Sequence of chain 1.B:
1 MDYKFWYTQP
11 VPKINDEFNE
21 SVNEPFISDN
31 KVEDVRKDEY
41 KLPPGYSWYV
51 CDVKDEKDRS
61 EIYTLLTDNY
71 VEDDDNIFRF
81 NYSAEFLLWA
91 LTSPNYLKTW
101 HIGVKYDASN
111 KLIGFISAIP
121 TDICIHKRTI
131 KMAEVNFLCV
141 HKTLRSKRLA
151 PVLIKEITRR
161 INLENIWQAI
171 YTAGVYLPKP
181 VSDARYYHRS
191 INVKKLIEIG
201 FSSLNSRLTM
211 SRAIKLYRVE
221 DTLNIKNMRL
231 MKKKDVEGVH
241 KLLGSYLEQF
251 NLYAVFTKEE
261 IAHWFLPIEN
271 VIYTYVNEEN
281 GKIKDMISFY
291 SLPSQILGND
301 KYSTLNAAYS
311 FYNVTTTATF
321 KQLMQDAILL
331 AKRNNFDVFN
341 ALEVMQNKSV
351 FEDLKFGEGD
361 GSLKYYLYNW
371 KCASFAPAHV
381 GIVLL

Binding-site contacts:
Ligand atom C12 contacts residue LEU363 of chain 1.B at 3.6 Å (hydrophobic).
Ligand atom C1 contacts residue TYR186 of chain 1.B at 3.5 Å (hydrophobic).
Ligand atom C10 contacts residue PHE80 of chain 1.B at 3.7 Å (hydrophobic).
Ligand atom C20 contacts residue PHE80 of chain 1.B at 3.5 Å (hydrophobic).
Ligand atom C21 contacts residue PHE80 of chain 1.B at 3.7 Å (hydrophobic).
Ligand atom C11 contacts residue LEU385 of chain 1.B at 3.3 Å (hydrophobic).
Ligand atom C22 contacts residue GLU72 of chain 1.B at 3.5 Å.
Ligand atom C6 contacts residue TYR309 of chain 1.B at 3.7 Å (hydrophobic).
Ligand atom O2 contacts residue TYR186 of chain 1.B at 3.5 Å.
Ligand atom C21 contacts residue GLU72 of chain 1.B at 3.5 Å.
Ligand atom C10 contacts residue LEU385 of chain 1.B at 3.3 Å (hydrophobic).
Ligand atom C21 contacts residue ASP73 of chain 1.B at 3.4 Å.
Ligand atom C22 contacts residue ASP73 of chain 1.B at 3.4 Å.
Ligand atom C4 contacts residue TYR186 of chain 1.B at 3.2 Å (hydrophobic).
Ligand atom C9 contacts residue LEU385 of chain 1.B at 3.3 Å (hydrophobic).
Ligand atom O contacts residue HIS188 of chain 1.B at 3.6 Å.
Ligand atom C21 contacts residue VAL71 of chain 1.B at 3.5 Å (hydrophobic).
Ligand atom C3 contacts residue TYR186 of chain 1.B at 3.3 Å (hydrophobic).
Ligand atom C18 contacts residue ASP73 of chain 1.B at 3.5 Å.
Ligand atom C14 contacts residue TYR186 of chain 1.B at 3.5 Å (hydrophobic).
Ligand atom N contacts residue LEU385 of chain 1.B at 3.1 Å (h-bond).
Ligand atom C4 contacts residue TYR309 of chain 1.B at 3.5 Å (hydrophobic).
Ligand atom C12 contacts residue LEU384 of chain 1.B at 3.6 Å (hydrophobic).
Ligand atom C10 contacts residue TYR82 of chain 1.B at 3.3 Å (hydrophobic).
Ligand atom C5 contacts residue TYR309 of chain 1.B at 3.5 Å (hydrophobic).
Ligand atom N contacts residue TYR82 of chain 1.B at 3.5 Å (h-bond).
Ligand atom C12 contacts residue LEU385 of chain 1.B at 3.7 Å (hydrophobic).
Ligand atom C18 contacts residue DMS1 of chain 1.N at 3.7 Å.
Ligand atom O2 contacts residue HIS188 of chain 1.B at 3.6 Å.
Ligand atom C17 contacts residue ASP73 of chain 1.B at 3.4 Å.
Ligand atom C2 contacts residue TYR186 of chain 1.B at 3.4 Å (hydrophobic).
Ligand atom C19 contacts residue DMS1 of chain 1.N at 3.5 Å.
Ligand atom C13 contacts residue TYR186 of chain 1.B at 3.7 Å (hydrophobic).
Ligand atom C15 contacts residue TYR186 of chain 1.B at 3.5 Å (hydrophobic).
Ligand atom O2 contacts residue DMS1 of chain 1.N at 3.4 Å.
Ligand atom C contacts residue PHE80 of chain 1.B at 3.6 Å (hydrophobic).
Ligand atom C20 contacts residue SER294 of chain 1.B at 3.6 Å.
Ligand atom C9 contacts residue TYR290 of chain 1.B at 3.2 Å (hydrophobic).
Ligand atom O contacts residue TYR186 of chain 1.B at 3.2 Å.
Ligand atom C6 contacts residue LEU342 of chain 1.B at 3.7 Å (hydrophobic).

The small molecule below binds the protein below.
Small molecule (SMILES): Cc1c(C(=O)CCc2ccccc2)oc2cccc(OC3CCNCC3)c12